Binding-site contacts:
Ligand atom C5 contacts residue HIS158 of chain 52.D at 4.2 Å.
Ligand atom C7 contacts residue ASN154 of chain 52.D at 3.2 Å.
Ligand atom O7 contacts residue SER149 of chain 52.D at 3.4 Å (h-bond).
Ligand atom C3 contacts residue HIS158 of chain 52.D at 4.4 Å.
Ligand atom C2 contacts residue ASN154 of chain 52.D at 2.5 Å.
Ligand atom C4 contacts residue ASN154 of chain 52.D at 4.3 Å.
Ligand atom C4 contacts residue HIS158 of chain 52.D at 4.1 Å.
Ligand atom C3 contacts residue ASN154 of chain 52.D at 3.8 Å.
Ligand atom C2 contacts residue HIS158 of chain 52.D at 3.7 Å.
Ligand atom O7 contacts residue VAL153 of chain 52.D at 3.3 Å.
Ligand atom C1 contacts residue HIS158 of chain 52.D at 3.9 Å.
Ligand atom C6 contacts residue GLY157 of chain 52.D at 3.9 Å.
Ligand atom O6 contacts residue ASN154 of chain 52.D at 4.2 Å.
Ligand atom C1 contacts residue ASN154 of chain 52.D at 1.4 Å.
Ligand atom C7 contacts residue VAL153 of chain 52.D at 3.6 Å (hydrophobic).
Ligand atom O6 contacts residue HIS158 of chain 52.D at 4.2 Å.
Ligand atom C8 contacts residue ASN154 of chain 52.D at 3.1 Å.
Ligand atom C7 contacts residue SER149 of chain 52.D at 4.4 Å.
Ligand atom C6 contacts residue HIS158 of chain 52.D at 4.3 Å.
Ligand atom O5 contacts residue HIS158 of chain 52.D at 3.5 Å.
Ligand atom C5 contacts residue ASN154 of chain 52.D at 3.7 Å.
Ligand atom O7 contacts residue GLY150 of chain 52.D at 3.4 Å.
Ligand atom O6 contacts residue GLY157 of chain 52.D at 3.1 Å.
Ligand atom C8 contacts residue VAL153 of chain 52.D at 3.2 Å (hydrophobic).
Ligand atom O3 contacts residue HIS148 of chain 52.D at 3.7 Å.
Ligand atom O7 contacts residue ASN154 of chain 52.D at 4.2 Å.
Ligand atom O5 contacts residue ASN154 of chain 52.D at 2.4 Å (h-bond).
Ligand atom N2 contacts residue ASN154 of chain 52.D at 2.8 Å (h-bond).

Sequence of chain 52.D:
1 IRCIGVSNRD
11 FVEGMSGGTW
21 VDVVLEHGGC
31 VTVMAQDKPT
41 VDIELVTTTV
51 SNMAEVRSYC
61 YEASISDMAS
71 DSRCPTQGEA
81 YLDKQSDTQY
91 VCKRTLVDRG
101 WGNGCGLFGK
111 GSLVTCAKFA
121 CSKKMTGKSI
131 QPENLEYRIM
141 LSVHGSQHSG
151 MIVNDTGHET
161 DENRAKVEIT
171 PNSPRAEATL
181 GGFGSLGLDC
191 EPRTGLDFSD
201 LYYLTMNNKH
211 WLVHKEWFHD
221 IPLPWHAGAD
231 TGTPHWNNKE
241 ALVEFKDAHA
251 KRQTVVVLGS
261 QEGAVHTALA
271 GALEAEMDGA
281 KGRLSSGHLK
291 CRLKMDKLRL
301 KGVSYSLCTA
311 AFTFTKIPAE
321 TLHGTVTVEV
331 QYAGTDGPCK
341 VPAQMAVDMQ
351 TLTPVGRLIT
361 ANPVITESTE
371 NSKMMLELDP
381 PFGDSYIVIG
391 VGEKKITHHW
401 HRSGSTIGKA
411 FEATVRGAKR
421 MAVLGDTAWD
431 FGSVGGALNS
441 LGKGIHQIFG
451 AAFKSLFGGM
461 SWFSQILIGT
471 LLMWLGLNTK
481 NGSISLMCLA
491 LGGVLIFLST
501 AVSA

This small molecule binds to this protein.
Small molecule (SMILES): CC(=O)N[C@@H]1[C@@H](O)[C@H](O)[C@@H](CO)O[C@H]1O